The protein below binds the small molecule below.
Small molecule (SMILES): CC(=O)N[C@@H]1[C@@H](O)[C@H](O)[C@@H](CO)O[C@H]1O

Sequence of chain 1.A:
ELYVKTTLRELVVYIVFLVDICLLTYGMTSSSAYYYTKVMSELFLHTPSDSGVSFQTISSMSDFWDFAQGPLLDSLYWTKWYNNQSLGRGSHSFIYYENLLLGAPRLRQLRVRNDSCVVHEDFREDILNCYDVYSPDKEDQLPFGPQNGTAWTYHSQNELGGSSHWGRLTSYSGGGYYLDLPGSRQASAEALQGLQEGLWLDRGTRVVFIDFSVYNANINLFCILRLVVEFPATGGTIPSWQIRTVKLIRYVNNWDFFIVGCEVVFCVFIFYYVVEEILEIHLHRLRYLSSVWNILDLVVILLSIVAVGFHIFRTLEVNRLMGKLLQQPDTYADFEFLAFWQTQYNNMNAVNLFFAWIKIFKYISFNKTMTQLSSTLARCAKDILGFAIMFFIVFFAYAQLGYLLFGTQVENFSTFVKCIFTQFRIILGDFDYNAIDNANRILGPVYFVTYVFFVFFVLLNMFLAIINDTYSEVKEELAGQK

Binding-site contacts:
Ligand atom N2 contacts residue ASN152 of chain 1.A at 2.9 Å (h-bond).
Ligand atom O7 contacts residue ASN152 of chain 1.A at 4.3 Å.
Ligand atom C3 contacts residue ASN152 of chain 1.A at 3.8 Å.
Ligand atom C7 contacts residue ASN152 of chain 1.A at 3.3 Å.
Ligand atom C8 contacts residue ASN152 of chain 1.A at 3.4 Å.
Ligand atom C4 contacts residue ASN152 of chain 1.A at 4.2 Å.
Ligand atom C5 contacts residue ASN152 of chain 1.A at 3.7 Å.
Ligand atom C2 contacts residue ASN152 of chain 1.A at 2.5 Å.
Ligand atom C1 contacts residue ASN152 of chain 1.A at 1.4 Å.
Ligand atom O5 contacts residue ASN152 of chain 1.A at 2.4 Å (h-bond).